Sequence of chain 1.C:
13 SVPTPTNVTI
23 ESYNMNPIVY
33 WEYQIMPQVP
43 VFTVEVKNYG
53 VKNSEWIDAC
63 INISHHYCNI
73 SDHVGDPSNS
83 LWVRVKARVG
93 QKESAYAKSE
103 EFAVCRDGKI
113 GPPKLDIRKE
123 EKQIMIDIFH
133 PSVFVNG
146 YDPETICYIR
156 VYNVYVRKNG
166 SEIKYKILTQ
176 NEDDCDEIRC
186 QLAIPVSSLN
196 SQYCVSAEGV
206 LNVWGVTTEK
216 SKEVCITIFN

The small molecule below binds the protein below.
Small molecule (SMILES): CC(=O)N[C@@H]1[C@@H](O)[C@H](O)[C@@H](CO)O[C@H]1O

Binding-site contacts:
Ligand atom C7 contacts residue ASN19 of chain 1.C at 3.4 Å.
Ligand atom C3 contacts residue ASN19 of chain 1.C at 3.8 Å.
Ligand atom O7 contacts residue GLU34 of chain 1.C at 4.0 Å.
Ligand atom O7 contacts residue ASN19 of chain 1.C at 3.5 Å (h-bond).
Ligand atom O5 contacts residue ASN19 of chain 1.C at 2.4 Å (h-bond).
Ligand atom C2 contacts residue ASN19 of chain 1.C at 2.5 Å.
Ligand atom C1 contacts residue ASN19 of chain 1.C at 1.4 Å.
Ligand atom C8 contacts residue ASN19 of chain 1.C at 4.5 Å.
Ligand atom N2 contacts residue ASN19 of chain 1.C at 2.9 Å (h-bond).
Ligand atom C8 contacts residue GLU34 of chain 1.C at 4.0 Å.
Ligand atom C5 contacts residue ASN19 of chain 1.C at 3.7 Å.
Ligand atom C4 contacts residue ASN19 of chain 1.C at 4.2 Å.
Ligand atom C7 contacts residue GLU34 of chain 1.C at 4.1 Å.